Sequence of chain 33.A:
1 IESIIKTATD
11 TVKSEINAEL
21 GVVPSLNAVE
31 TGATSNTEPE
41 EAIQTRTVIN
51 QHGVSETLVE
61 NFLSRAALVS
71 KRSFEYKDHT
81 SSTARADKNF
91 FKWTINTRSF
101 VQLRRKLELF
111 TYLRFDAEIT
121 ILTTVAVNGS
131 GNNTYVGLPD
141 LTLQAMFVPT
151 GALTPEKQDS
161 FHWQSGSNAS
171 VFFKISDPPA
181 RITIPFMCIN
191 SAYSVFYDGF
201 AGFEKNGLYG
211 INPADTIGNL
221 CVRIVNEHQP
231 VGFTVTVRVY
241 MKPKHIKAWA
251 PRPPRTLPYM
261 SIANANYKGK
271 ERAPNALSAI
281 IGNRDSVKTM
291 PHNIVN

Binding-site contacts:
Ligand atom F26 contacts residue MET146 of chain 33.A at 3.2 Å.
Ligand atom C22 contacts residue ALA169 of chain 33.A at 3.5 Å (hydrophobic).
Ligand atom C04 contacts residue TYR193 of chain 33.A at 3.8 Å (hydrophobic).
Ligand atom C17 contacts residue ILE184 of chain 33.A at 3.4 Å (hydrophobic).
Ligand atom N20 contacts residue ILE182 of chain 33.A at 3.3 Å.
Ligand atom N20 contacts residue PHE147 of chain 33.A at 3.4 Å.
Ligand atom N28 contacts residue TYR193 of chain 33.A at 3.4 Å.
Ligand atom C12 contacts residue ILE119 of chain 33.A at 3.4 Å (hydrophobic).
Ligand atom N02 contacts residue PHE115 of chain 33.A at 3.6 Å.
Ligand atom C22 contacts residue ALA145 of chain 33.A at 3.6 Å (hydrophobic).
Ligand atom C14 contacts residue ILE119 of chain 33.A at 3.6 Å (hydrophobic).
Ligand atom C21 contacts residue ILE182 of chain 33.A at 3.4 Å (hydrophobic).
Ligand atom O23 contacts residue LEU220 of chain 33.A at 3.2 Å.
Ligand atom F26 contacts residue PHE147 of chain 33.A at 2.6 Å.
Ligand atom F26 contacts residue ALA169 of chain 33.A at 2.5 Å.
Ligand atom F24 contacts residue ALA169 of chain 33.A at 3.3 Å.
Ligand atom C29 contacts residue TYR193 of chain 33.A at 3.5 Å (hydrophobic).
Ligand atom N19 contacts residue LEU220 of chain 33.A at 3.1 Å.
Ligand atom F25 contacts residue ALA145 of chain 33.A at 3.0 Å.
Ligand atom C21 contacts residue PHE147 of chain 33.A at 3.8 Å (hydrophobic).
Ligand atom C30 contacts residue PHE115 of chain 33.A at 3.6 Å (hydrophobic).
Ligand atom F24 contacts residue ILE182 of chain 33.A at 3.6 Å.
Ligand atom F25 contacts residue VAL171 of chain 33.A at 3.1 Å.
Ligand atom O01 contacts residue THR97 of chain 33.A at 3.6 Å.
Ligand atom C29 contacts residue SER194 of chain 33.A at 3.5 Å.
Ligand atom C30 contacts residue TYR193 of chain 33.A at 3.8 Å (hydrophobic).
Ligand atom C13 contacts residue ILE119 of chain 33.A at 3.4 Å (hydrophobic).
Ligand atom C08 contacts residue MET241 of chain 33.A at 3.6 Å (hydrophobic).
Ligand atom C06 contacts residue TYR193 of chain 33.A at 3.8 Å (hydrophobic).
Ligand atom C05 contacts residue TYR193 of chain 33.A at 3.3 Å (hydrophobic).
Ligand atom O01 contacts residue PHE115 of chain 33.A at 3.5 Å.
Ligand atom C16 contacts residue ILE184 of chain 33.A at 3.2 Å (hydrophobic).
Ligand atom F26 contacts residue ALA145 of chain 33.A at 2.9 Å.
Ligand atom C08 contacts residue ALA117 of chain 33.A at 3.8 Å (hydrophobic).
Ligand atom C29 contacts residue VAL195 of chain 33.A at 3.4 Å (hydrophobic).
Ligand atom N02 contacts residue THR97 of chain 33.A at 3.4 Å.
Ligand atom C07 contacts residue TYR193 of chain 33.A at 3.6 Å (hydrophobic).
Ligand atom O10 contacts residue ILE95 of chain 33.A at 3.3 Å.
Ligand atom C22 contacts residue PHE147 of chain 33.A at 3.8 Å (hydrophobic).
Ligand atom N20 contacts residue ILE184 of chain 33.A at 3.8 Å.

Sequence of chain 33.B:
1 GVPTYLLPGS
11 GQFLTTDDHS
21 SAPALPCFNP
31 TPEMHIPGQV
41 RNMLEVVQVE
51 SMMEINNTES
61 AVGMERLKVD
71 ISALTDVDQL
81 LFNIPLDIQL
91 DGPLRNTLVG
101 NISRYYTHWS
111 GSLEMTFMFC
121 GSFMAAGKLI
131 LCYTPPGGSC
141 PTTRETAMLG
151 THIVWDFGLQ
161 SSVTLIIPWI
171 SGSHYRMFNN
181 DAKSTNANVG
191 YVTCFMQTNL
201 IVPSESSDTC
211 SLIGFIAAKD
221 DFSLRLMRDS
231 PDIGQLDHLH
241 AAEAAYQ

A small-molecule ligand and the protein it binds are described below.
Small molecule (SMILES): Cc1cc(-c2noc(C(F)(F)F)n2)ccc1OCCCc1cc(C(=O)N(C)C)no1